This protein binds this small molecule.
Small molecule (SMILES): CC(=O)N[C@H]1[C@H](O[C@H]2[C@H](O)[C@@H](NC(C)=O)CO[C@@H]2CO)O[C@H](CO)[C@@H](O[C@@H]2O[C@H](CO[C@H]3O[C@H](CO)[C@@H](O)[C@H](O)[C@@H]3O)[C@@H](O)[C@H](O[C@H]3O[C@H](CO)[C@@H](O)[C@H](O)[C@@H]3O)[C@@H]2O)[C@@H]1O

Sequence of chain 1.G:
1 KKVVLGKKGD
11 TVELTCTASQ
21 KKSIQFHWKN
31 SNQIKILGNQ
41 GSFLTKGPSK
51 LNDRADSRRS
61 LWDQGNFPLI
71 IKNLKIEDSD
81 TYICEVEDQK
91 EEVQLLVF

Sequence of chain 1.D:
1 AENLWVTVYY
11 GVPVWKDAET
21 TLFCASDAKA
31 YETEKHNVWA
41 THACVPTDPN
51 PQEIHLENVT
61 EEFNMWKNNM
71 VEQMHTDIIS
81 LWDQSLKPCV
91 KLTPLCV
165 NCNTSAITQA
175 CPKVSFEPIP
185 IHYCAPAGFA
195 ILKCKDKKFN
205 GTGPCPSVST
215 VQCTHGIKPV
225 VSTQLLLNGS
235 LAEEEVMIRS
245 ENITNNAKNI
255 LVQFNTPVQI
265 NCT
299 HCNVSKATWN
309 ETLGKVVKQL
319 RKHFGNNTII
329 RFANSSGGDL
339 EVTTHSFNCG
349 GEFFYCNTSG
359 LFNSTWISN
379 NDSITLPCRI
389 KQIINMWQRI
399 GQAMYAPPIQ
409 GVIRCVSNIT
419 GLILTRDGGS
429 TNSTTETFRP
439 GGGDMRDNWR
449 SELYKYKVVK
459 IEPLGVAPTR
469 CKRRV

Sequence of chain 1.T:
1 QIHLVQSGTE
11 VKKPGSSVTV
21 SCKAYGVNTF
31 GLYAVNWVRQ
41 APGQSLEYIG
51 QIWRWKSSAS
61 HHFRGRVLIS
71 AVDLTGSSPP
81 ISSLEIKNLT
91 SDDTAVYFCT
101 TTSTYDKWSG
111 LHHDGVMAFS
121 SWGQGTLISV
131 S

Binding-site contacts:
Ligand atom C7 contacts residue ASN246 of chain 1.D at 4.2 Å.
Ligand atom C3 contacts residue GLY26 of chain 1.T at 3.7 Å.
Ligand atom O7 contacts residue GLU245 of chain 1.D at 3.6 Å.
Ligand atom C8 contacts residue ASN28 of chain 1.T at 4.3 Å.
Ligand atom C6 contacts residue GLN1 of chain 1.T at 3.2 Å.
Ligand atom C4 contacts residue ASN246 of chain 1.D at 4.3 Å.
Ligand atom C5 contacts residue GLN1 of chain 1.T at 4.1 Å.
Ligand atom C2 contacts residue LYS252 of chain 1.D at 4.1 Å.
Ligand atom C7 contacts residue LYS252 of chain 1.D at 3.9 Å.
Ligand atom C7 contacts residue TYR25 of chain 1.T at 2.9 Å (hydrophobic).
Ligand atom O3 contacts residue GLY26 of chain 1.T at 3.7 Å.
Ligand atom C2 contacts residue ASN246 of chain 1.D at 2.6 Å.
Ligand atom C1 contacts residue GLY26 of chain 1.T at 4.3 Å.
Ligand atom O5 contacts residue GLY76 of chain 1.T at 4.3 Å.
Ligand atom C1 contacts residue ASN249 of chain 1.D at 3.4 Å.
Ligand atom C2 contacts residue TYR25 of chain 1.T at 4.1 Å (hydrophobic).
Ligand atom C2 contacts residue ASN249 of chain 1.D at 4.2 Å.
Ligand atom O7 contacts residue LYS252 of chain 1.D at 3.4 Å (salt-bridge).
Ligand atom O6 contacts residue ASN249 of chain 1.D at 3.0 Å (h-bond).
Ligand atom O7 contacts residue GLY26 of chain 1.T at 3.6 Å (h-bond).
Ligand atom N2 contacts residue LYS252 of chain 1.D at 4.1 Å.
Ligand atom O5 contacts residue GLY26 of chain 1.T at 4.3 Å.
Ligand atom O5 contacts residue ASN246 of chain 1.D at 2.3 Å (h-bond).
Ligand atom O6 contacts residue GLN1 of chain 1.T at 3.5 Å (h-bond).
Ligand atom C5 contacts residue ASN246 of chain 1.D at 3.6 Å.
Ligand atom C8 contacts residue TYR25 of chain 1.T at 3.3 Å (hydrophobic).
Ligand atom O6 contacts residue GLY76 of chain 1.T at 3.3 Å (h-bond).
Ligand atom C5 contacts residue ASN249 of chain 1.D at 3.5 Å.
Ligand atom C1 contacts residue ASN246 of chain 1.D at 1.5 Å.
Ligand atom O5 contacts residue ASN249 of chain 1.D at 2.5 Å (h-bond).
Ligand atom C3 contacts residue ASN246 of chain 1.D at 3.9 Å.
Ligand atom N2 contacts residue TYR25 of chain 1.T at 3.8 Å.
Ligand atom O7 contacts residue TYR25 of chain 1.T at 2.4 Å.
Ligand atom C6 contacts residue ASN249 of chain 1.D at 3.4 Å.
Ligand atom C8 contacts residue GLU245 of chain 1.D at 3.1 Å.
Ligand atom O4 contacts residue GLY26 of chain 1.T at 3.5 Å (h-bond).
Ligand atom C7 contacts residue GLU245 of chain 1.D at 3.6 Å.
Ligand atom C4 contacts residue ASN249 of chain 1.D at 4.3 Å.
Ligand atom N2 contacts residue ASN246 of chain 1.D at 3.1 Å (h-bond).
Ligand atom C4 contacts residue GLN1 of chain 1.T at 4.2 Å.